Binding-site contacts:
Ligand atom O52 contacts residue ARG390 of chain 1.A at 2.9 Å (salt-bridge).
Ligand atom C4 contacts residue ASP353 of chain 1.A at 3.3 Å.
Ligand atom O13 contacts residue ASN261 of chain 1.A at 3.4 Å (h-bond).
Ligand atom O31 contacts residue ASP353 of chain 1.A at 3.0 Å (salt-bridge).
Ligand atom O12 contacts residue SER349 of chain 1.A at 2.8 Å (h-bond).
Ligand atom O32 contacts residue ASP350 of chain 1.A at 3.0 Å (salt-bridge).
Ligand atom C2 contacts residue ARG354 of chain 1.A at 3.3 Å.
Ligand atom O12 contacts residue ARG354 of chain 1.A at 2.9 Å (salt-bridge).
Ligand atom O52 contacts residue ASP406 of chain 1.A at 3.4 Å (salt-bridge).
Ligand atom O32 contacts residue SER348 of chain 1.A at 3.0 Å (h-bond).
Ligand atom C3 contacts residue ASP350 of chain 1.A at 3.3 Å.
Ligand atom O31 contacts residue SER348 of chain 1.A at 3.1 Å (h-bond).
Ligand atom O17 contacts residue ASN261 of chain 1.A at 3.3 Å (h-bond).
Ligand atom O11 contacts residue ASN286 of chain 1.A at 3.0 Å (h-bond).
Ligand atom O32 contacts residue SER349 of chain 1.A at 2.6 Å (h-bond).
Ligand atom P3 contacts residue SER348 of chain 1.A at 3.2 Å.
Ligand atom P5 contacts residue ARG390 of chain 1.A at 3.1 Å.
Ligand atom O33 contacts residue SER348 of chain 1.A at 3.1 Å (h-bond).
Ligand atom O31 contacts residue TRP352 of chain 1.A at 3.0 Å (h-bond).
Ligand atom C17 contacts residue LYS264 of chain 1.A at 3.4 Å.
Ligand atom O33 contacts residue ARG354 of chain 1.A at 2.8 Å (salt-bridge).
Ligand atom O4 contacts residue ARG394 of chain 1.A at 2.6 Å (salt-bridge).
Ligand atom C14 contacts residue ASN261 of chain 1.A at 3.0 Å.
Ligand atom O33 contacts residue ASP353 of chain 1.A at 3.3 Å.
Ligand atom O32 contacts residue ARG354 of chain 1.A at 3.1 Å (salt-bridge).
Ligand atom C4 contacts residue ARG394 of chain 1.A at 3.3 Å.
Ligand atom O2 contacts residue ASN286 of chain 1.A at 3.3 Å.
Ligand atom O4 contacts residue ASP353 of chain 1.A at 3.0 Å (salt-bridge).
Ligand atom O4 contacts residue ASP350 of chain 1.A at 3.0 Å (salt-bridge).
Ligand atom C5 contacts residue ASP350 of chain 1.A at 3.4 Å.
Ligand atom O14 contacts residue ASN261 of chain 1.A at 3.3 Å (h-bond).
Ligand atom C16 contacts residue LYS264 of chain 1.A at 3.4 Å.
Ligand atom O51 contacts residue ARG390 of chain 1.A at 2.4 Å (salt-bridge).
Ligand atom O31 contacts residue GLY351 of chain 1.A at 3.0 Å (h-bond).
Ligand atom O3 contacts residue ASP353 of chain 1.A at 2.9 Å (salt-bridge).
Ligand atom C15 contacts residue ASN261 of chain 1.A at 3.3 Å.
Ligand atom O2 contacts residue ILE287 of chain 1.A at 3.4 Å (h-bond).
Ligand atom C4 contacts residue ASP350 of chain 1.A at 3.4 Å.
Ligand atom O4 contacts residue TRP352 of chain 1.A at 2.8 Å (h-bond).
Ligand atom C16 contacts residue ASN261 of chain 1.A at 3.4 Å.

A small-molecule ligand and the protein it binds are described below.
Small molecule (SMILES): CCCC(=O)O[C@H](CO[C@@H](O)CCC)CO[P](=O)(O)OC1[C@H](O)[C@H](OP(=O)(O)O)C(O)[C@H](OP(=O)(O)O)[C@H]1O

Sequence of chain 1.A:
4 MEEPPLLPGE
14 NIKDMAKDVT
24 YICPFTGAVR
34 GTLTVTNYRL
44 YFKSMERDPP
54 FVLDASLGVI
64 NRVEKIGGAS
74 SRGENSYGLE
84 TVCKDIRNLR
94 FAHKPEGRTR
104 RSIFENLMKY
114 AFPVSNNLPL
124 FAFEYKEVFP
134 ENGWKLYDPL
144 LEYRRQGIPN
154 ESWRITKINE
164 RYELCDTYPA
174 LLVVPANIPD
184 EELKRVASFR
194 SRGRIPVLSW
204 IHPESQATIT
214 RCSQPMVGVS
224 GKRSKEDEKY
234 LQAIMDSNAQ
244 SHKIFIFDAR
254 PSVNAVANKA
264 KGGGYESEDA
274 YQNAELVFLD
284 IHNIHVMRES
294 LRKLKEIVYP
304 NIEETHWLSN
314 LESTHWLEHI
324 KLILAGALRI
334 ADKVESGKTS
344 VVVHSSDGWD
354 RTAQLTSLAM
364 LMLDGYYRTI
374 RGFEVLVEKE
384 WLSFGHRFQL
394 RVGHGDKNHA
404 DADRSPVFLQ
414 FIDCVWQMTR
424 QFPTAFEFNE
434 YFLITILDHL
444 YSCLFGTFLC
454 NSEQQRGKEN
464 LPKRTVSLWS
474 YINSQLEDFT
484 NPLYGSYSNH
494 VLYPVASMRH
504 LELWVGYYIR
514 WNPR